The protein below binds the small molecule below.
Small molecule (SMILES): CC(=O)N[C@@H]1[C@@H](O)[C@H](O)[C@@H](CO)O[C@H]1O

Sequence of chain 1.D:
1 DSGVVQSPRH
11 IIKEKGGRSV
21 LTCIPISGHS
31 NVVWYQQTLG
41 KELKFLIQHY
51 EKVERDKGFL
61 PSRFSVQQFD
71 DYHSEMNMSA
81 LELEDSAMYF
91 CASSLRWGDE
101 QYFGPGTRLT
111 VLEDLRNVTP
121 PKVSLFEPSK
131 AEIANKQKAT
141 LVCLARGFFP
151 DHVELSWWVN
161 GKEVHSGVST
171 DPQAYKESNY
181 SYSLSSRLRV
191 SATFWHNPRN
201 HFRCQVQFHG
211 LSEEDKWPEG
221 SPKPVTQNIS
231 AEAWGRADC

Binding-site contacts:
Ligand atom C3 contacts residue ARG18 of chain 1.D at 3.6 Å.
Ligand atom O3 contacts residue ARG18 of chain 1.D at 4.2 Å.
Ligand atom C5 contacts residue SER79 of chain 1.D at 4.0 Å.
Ligand atom N2 contacts residue ASN77 of chain 1.D at 2.9 Å (h-bond).
Ligand atom C6 contacts residue SER79 of chain 1.D at 4.5 Å.
Ligand atom C5 contacts residue ARG18 of chain 1.D at 4.3 Å.
Ligand atom C4 contacts residue ARG18 of chain 1.D at 4.0 Å.
Ligand atom C8 contacts residue ASN77 of chain 1.D at 4.1 Å.
Ligand atom C2 contacts residue ASN77 of chain 1.D at 2.4 Å.
Ligand atom C5 contacts residue ASN77 of chain 1.D at 3.6 Å.
Ligand atom C8 contacts residue VAL20 of chain 1.D at 3.7 Å (hydrophobic).
Ligand atom O5 contacts residue SER65 of chain 1.D at 4.1 Å.
Ligand atom C7 contacts residue VAL20 of chain 1.D at 4.3 Å (hydrophobic).
Ligand atom O4 contacts residue ARG18 of chain 1.D at 3.4 Å (salt-bridge).
Ligand atom C7 contacts residue ASN77 of chain 1.D at 2.8 Å.
Ligand atom O7 contacts residue ASN77 of chain 1.D at 2.3 Å (h-bond).
Ligand atom C4 contacts residue ASN77 of chain 1.D at 4.2 Å.
Ligand atom C3 contacts residue ASN77 of chain 1.D at 3.8 Å.
Ligand atom O6 contacts residue SER79 of chain 1.D at 4.0 Å.
Ligand atom O5 contacts residue ASN77 of chain 1.D at 2.4 Å (h-bond).
Ligand atom C1 contacts residue ASN77 of chain 1.D at 1.4 Å.
Ligand atom O5 contacts residue SER79 of chain 1.D at 4.4 Å.